Sequence of chain 1.AA:
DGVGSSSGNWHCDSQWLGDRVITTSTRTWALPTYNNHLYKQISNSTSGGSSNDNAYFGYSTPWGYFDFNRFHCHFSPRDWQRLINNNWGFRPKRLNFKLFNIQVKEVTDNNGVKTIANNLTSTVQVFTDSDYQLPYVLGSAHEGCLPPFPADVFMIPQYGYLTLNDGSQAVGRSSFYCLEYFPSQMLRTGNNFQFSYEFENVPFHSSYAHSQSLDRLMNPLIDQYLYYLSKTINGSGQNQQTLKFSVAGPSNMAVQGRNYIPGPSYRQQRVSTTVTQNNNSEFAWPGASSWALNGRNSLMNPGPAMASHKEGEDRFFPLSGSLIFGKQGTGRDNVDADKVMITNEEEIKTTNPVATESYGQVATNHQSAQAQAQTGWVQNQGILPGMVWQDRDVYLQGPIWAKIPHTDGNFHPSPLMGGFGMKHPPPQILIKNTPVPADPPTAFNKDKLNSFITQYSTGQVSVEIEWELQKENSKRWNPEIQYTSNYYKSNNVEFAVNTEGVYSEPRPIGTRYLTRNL

Binding-site contacts:
Ligand atom O1 contacts residue VAL255 of chain 1.K at 4.0 Å.
Ligand atom C2 contacts residue ASN252 of chain 1.K at 4.4 Å.
Ligand atom O6 contacts residue TRP285 of chain 1.AA at 3.2 Å (h-bond).
Ligand atom C5 contacts residue TRP285 of chain 1.AA at 3.7 Å (hydrophobic).
Ligand atom C3 contacts residue TRP285 of chain 1.AA at 4.0 Å (hydrophobic).
Ligand atom C2 contacts residue TRP285 of chain 1.AA at 3.5 Å (hydrophobic).
Ligand atom C4 contacts residue TRP285 of chain 1.AA at 4.0 Å (hydrophobic).
Ligand atom O1 contacts residue TRP285 of chain 1.AA at 3.1 Å.
Ligand atom O2 contacts residue VAL255 of chain 1.K at 3.9 Å.
Ligand atom O4 contacts residue TRP285 of chain 1.AA at 3.2 Å.
Ligand atom O1 contacts residue ALA254 of chain 1.K at 4.3 Å.
Ligand atom O2 contacts residue ASN252 of chain 1.K at 3.1 Å (h-bond).
Ligand atom C6 contacts residue TRP285 of chain 1.AA at 3.4 Å (hydrophobic).
Ligand atom O3 contacts residue TRP285 of chain 1.AA at 3.9 Å.
Ligand atom O5 contacts residue TRP285 of chain 1.AA at 3.1 Å (h-bond).
Ligand atom O1 contacts residue ASN252 of chain 1.K at 4.2 Å.
Ligand atom C1 contacts residue TRP285 of chain 1.AA at 3.5 Å (hydrophobic).
Ligand atom O2 contacts residue TRP285 of chain 1.AA at 4.3 Å.

The small molecule below binds the protein below.
Small molecule (SMILES): OC[C@H]1O[C@@H](O)[C@H](O)[C@@H](O)[C@H]1O

Sequence of chain 1.K:
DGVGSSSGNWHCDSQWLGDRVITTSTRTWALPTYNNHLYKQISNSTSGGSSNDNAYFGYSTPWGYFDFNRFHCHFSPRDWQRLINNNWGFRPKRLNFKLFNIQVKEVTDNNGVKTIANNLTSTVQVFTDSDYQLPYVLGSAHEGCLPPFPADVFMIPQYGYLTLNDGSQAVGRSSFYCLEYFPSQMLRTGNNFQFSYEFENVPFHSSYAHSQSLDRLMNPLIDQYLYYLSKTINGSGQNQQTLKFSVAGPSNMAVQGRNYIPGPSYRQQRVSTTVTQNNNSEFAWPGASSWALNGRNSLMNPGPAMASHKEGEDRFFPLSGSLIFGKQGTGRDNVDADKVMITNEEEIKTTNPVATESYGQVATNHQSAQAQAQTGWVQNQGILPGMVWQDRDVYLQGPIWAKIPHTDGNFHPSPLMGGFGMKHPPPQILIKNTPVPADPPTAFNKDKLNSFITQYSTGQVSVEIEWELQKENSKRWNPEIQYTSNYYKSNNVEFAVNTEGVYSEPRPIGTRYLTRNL